Binding-site contacts:
Ligand atom C6 contacts residue LEU103 of chain 1.A at 3.7 Å (hydrophobic).
Ligand atom C13 contacts residue LYS104 of chain 1.A at 3.5 Å.
Ligand atom O26 contacts residue LYS107 of chain 1.A at 3.1 Å (salt-bridge).
Ligand atom CL24 contacts residue LEU237 of chain 1.A at 3.5 Å.
Ligand atom C19 contacts residue VAL109 of chain 1.A at 3.0 Å (hydrophobic).
Ligand atom CL24 contacts residue PHE230 of chain 1.A at 3.7 Å.
Ligand atom C3 contacts residue TYR191 of chain 1.A at 3.5 Å (hydrophobic).
Ligand atom C20 contacts residue VAL109 of chain 1.A at 3.0 Å (hydrophobic).
Ligand atom CL30 contacts residue TRP232 of chain 1.A at 3.6 Å.
Ligand atom N28 contacts residue VAL109 of chain 1.A at 2.9 Å (h-bond).
Ligand atom O23 contacts residue LYS106 of chain 1.A at 2.7 Å (salt-bridge).
Ligand atom C16 contacts residue PRO239 of chain 1.A at 3.8 Å (hydrophobic).
Ligand atom C20 contacts residue LYS107 of chain 1.A at 3.6 Å.
Ligand atom CL24 contacts residue HIS238 of chain 1.A at 3.5 Å.
Ligand atom C10 contacts residue TYR184 of chain 1.A at 3.7 Å (hydrophobic).
Ligand atom C5 contacts residue TYR184 of chain 1.A at 3.7 Å (hydrophobic).
Ligand atom C16 contacts residue HIS238 of chain 1.A at 3.7 Å.
Ligand atom C18 contacts residue VAL109 of chain 1.A at 2.9 Å (hydrophobic).
Ligand atom O22 contacts residue VAL109 of chain 1.A at 3.5 Å.
Ligand atom C16 contacts residue VAL109 of chain 1.A at 2.8 Å (hydrophobic).
Ligand atom C14 contacts residue LYS106 of chain 1.A at 3.8 Å.
Ligand atom O23 contacts residue LYS105 of chain 1.A at 3.7 Å.
Ligand atom N15 contacts residue VAL109 of chain 1.A at 3.6 Å.
Ligand atom N28 contacts residue SER108 of chain 1.A at 3.8 Å.
Ligand atom C9 contacts residue VAL182 of chain 1.A at 3.7 Å (hydrophobic).
Ligand atom N15 contacts residue TYR321 of chain 1.A at 3.7 Å.
Ligand atom C17 contacts residue HIS238 of chain 1.A at 3.7 Å.
Ligand atom C3 contacts residue LEU237 of chain 1.A at 3.6 Å (hydrophobic).
Ligand atom C13 contacts residue TYR321 of chain 1.A at 3.7 Å (hydrophobic).
Ligand atom C21 contacts residue LYS106 of chain 1.A at 3.3 Å.
Ligand atom O22 contacts residue LYS106 of chain 1.A at 3.4 Å.
Ligand atom C17 contacts residue VAL109 of chain 1.A at 2.8 Å (hydrophobic).
Ligand atom O26 contacts residue SER108 of chain 1.A at 3.7 Å.
Ligand atom O27 contacts residue PRO228 of chain 1.A at 3.8 Å.
Ligand atom C21 contacts residue VAL109 of chain 1.A at 2.9 Å (hydrophobic).
Ligand atom C17 contacts residue PRO239 of chain 1.A at 3.7 Å (hydrophobic).
Ligand atom N15 contacts residue HIS238 of chain 1.A at 3.5 Å (h-bond).
Ligand atom C20 contacts residue LYS106 of chain 1.A at 3.6 Å.
Ligand atom CL30 contacts residue TYR184 of chain 1.A at 3.7 Å.
Ligand atom C10 contacts residue LEU103 of chain 1.A at 3.6 Å (hydrophobic).

Sequence of chain 1.A:
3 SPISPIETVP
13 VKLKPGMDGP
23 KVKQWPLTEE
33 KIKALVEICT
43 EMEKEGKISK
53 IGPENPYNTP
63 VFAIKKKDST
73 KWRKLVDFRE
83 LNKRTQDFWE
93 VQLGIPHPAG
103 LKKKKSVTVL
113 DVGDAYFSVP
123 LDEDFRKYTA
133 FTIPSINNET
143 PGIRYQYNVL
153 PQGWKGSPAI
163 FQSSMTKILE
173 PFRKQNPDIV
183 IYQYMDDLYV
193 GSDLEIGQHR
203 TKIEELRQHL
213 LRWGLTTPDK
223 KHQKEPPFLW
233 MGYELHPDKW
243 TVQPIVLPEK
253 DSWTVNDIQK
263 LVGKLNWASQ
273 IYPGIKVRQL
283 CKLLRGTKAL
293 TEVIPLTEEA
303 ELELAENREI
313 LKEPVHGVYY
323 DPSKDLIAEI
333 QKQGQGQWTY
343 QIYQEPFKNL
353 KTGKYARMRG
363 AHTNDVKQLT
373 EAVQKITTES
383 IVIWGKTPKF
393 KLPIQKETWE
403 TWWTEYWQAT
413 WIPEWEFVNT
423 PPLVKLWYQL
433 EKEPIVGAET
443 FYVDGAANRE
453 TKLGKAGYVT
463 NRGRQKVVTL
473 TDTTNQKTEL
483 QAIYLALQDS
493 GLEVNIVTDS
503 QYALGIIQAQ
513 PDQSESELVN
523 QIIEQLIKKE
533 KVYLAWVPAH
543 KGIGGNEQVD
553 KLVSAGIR

A protein and the small-molecule ligand that binds it are described below.
Small molecule (SMILES): NS(=O)(=O)c1ccc(NC(=O)CSC(=O)N2CCCc3cc(Cl)cc(Cl)c32)c(Cl)c1